Sequence of chain 1.A:
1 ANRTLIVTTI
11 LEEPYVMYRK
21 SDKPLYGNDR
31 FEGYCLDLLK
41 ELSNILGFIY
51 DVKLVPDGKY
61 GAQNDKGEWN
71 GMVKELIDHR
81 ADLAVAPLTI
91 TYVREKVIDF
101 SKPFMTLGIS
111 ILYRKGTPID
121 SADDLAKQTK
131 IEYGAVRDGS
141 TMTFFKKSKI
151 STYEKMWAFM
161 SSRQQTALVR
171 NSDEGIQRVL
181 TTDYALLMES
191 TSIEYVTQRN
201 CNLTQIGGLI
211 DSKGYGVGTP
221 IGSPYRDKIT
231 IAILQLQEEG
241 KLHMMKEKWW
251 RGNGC

The protein below binds the small molecule below.
Small molecule (SMILES): N[C@@H](CCC(=O)O)C(=O)O

Binding-site contacts:
Ligand atom C contacts residue PRO87 of chain 1.A at 4.3 Å (hydrophobic).
Ligand atom OXT contacts residue SER140 of chain 1.A at 3.8 Å.
Ligand atom CA contacts residue THR89 of chain 1.A at 3.4 Å.
Ligand atom C contacts residue SER140 of chain 1.A at 3.2 Å.
Ligand atom CB contacts residue SER140 of chain 1.A at 4.4 Å.
Ligand atom N contacts residue PRO87 of chain 1.A at 2.9 Å (h-bond).
Ligand atom CD contacts residue THR141 of chain 1.A at 3.2 Å.
Ligand atom C contacts residue THR89 of chain 1.A at 3.6 Å.
Ligand atom N contacts residue TYR215 of chain 1.A at 3.6 Å.
Ligand atom OXT contacts residue LEU88 of chain 1.A at 3.7 Å.
Ligand atom CG contacts residue GLU189 of chain 1.A at 3.6 Å.
Ligand atom N contacts residue SER140 of chain 1.A at 4.1 Å.
Ligand atom OE1 contacts residue THR141 of chain 1.A at 3.1 Å (h-bond).
Ligand atom CD contacts residue SER140 of chain 1.A at 4.3 Å.
Ligand atom OXT contacts residue ARG94 of chain 1.A at 2.9 Å (salt-bridge).
Ligand atom OE1 contacts residue GLY139 of chain 1.A at 3.5 Å.
Ligand atom OE2 contacts residue THR141 of chain 1.A at 2.5 Å (h-bond).
Ligand atom O contacts residue TYR60 of chain 1.A at 3.2 Å.
Ligand atom OE2 contacts residue GLU189 of chain 1.A at 3.7 Å.
Ligand atom CB contacts residue TYR60 of chain 1.A at 3.5 Å (hydrophobic).
Ligand atom OE1 contacts residue SER140 of chain 1.A at 3.2 Å (h-bond).
Ligand atom C contacts residue TYR60 of chain 1.A at 3.5 Å (hydrophobic).
Ligand atom OXT contacts residue PRO87 of chain 1.A at 3.7 Å.
Ligand atom CA contacts residue GLU189 of chain 1.A at 3.4 Å.
Ligand atom CB contacts residue GLY139 of chain 1.A at 4.3 Å.
Ligand atom C contacts residue ARG94 of chain 1.A at 3.5 Å.
Ligand atom CB contacts residue GLU189 of chain 1.A at 4.0 Å.
Ligand atom OXT contacts residue TYR60 of chain 1.A at 3.4 Å.
Ligand atom C contacts residue GLY139 of chain 1.A at 4.3 Å.
Ligand atom O contacts residue GLY139 of chain 1.A at 3.2 Å.
Ligand atom OXT contacts residue THR89 of chain 1.A at 2.9 Å (h-bond).
Ligand atom CD contacts residue GLU189 of chain 1.A at 3.9 Å.
Ligand atom N contacts residue THR89 of chain 1.A at 2.8 Å (h-bond).
Ligand atom N contacts residue TYR60 of chain 1.A at 4.1 Å.
Ligand atom O contacts residue ARG94 of chain 1.A at 2.8 Å (salt-bridge).
Ligand atom CA contacts residue PRO87 of chain 1.A at 4.1 Å (hydrophobic).
Ligand atom CA contacts residue TYR60 of chain 1.A at 4.1 Å (hydrophobic).
Ligand atom O contacts residue SER140 of chain 1.A at 2.7 Å (h-bond).
Ligand atom CA contacts residue SER140 of chain 1.A at 3.2 Å.
Ligand atom N contacts residue GLU189 of chain 1.A at 2.8 Å (salt-bridge).